Binding-site contacts:
Ligand atom O contacts residue VAL145 of chain 1.B at 3.4 Å (h-bond).
Ligand atom OXT contacts residue HIS171 of chain 1.B at 3.0 Å (h-bond).
Ligand atom OXT contacts residue CYS146 of chain 1.B at 3.1 Å (h-bond).
Ligand atom CB contacts residue PHE14 of chain 1.B at 4.1 Å (hydrophobic).
Ligand atom OE contacts residue GLY72 of chain 1.B at 3.5 Å.
Ligand atom CB contacts residue VAL47 of chain 1.B at 3.9 Å (hydrophobic).
Ligand atom CB contacts residue CYS146 of chain 1.B at 3.5 Å (hydrophobic).
Ligand atom CB contacts residue TYR144 of chain 1.B at 3.6 Å (hydrophobic).
Ligand atom OE contacts residue SER22 of chain 1.B at 4.2 Å.
Ligand atom OE contacts residue PHE14 of chain 1.B at 3.5 Å.
Ligand atom CA contacts residue PHE14 of chain 1.B at 3.6 Å (hydrophobic).
Ligand atom OXT contacts residue LEU73 of chain 1.B at 3.4 Å (h-bond).
Ligand atom O contacts residue CYS146 of chain 1.B at 3.0 Å (h-bond).
Ligand atom CA contacts residue LEU73 of chain 1.B at 3.9 Å (hydrophobic).
Ligand atom N contacts residue CYS146 of chain 1.B at 3.2 Å (h-bond).
Ligand atom CG contacts residue PHE11 of chain 1.B at 3.6 Å (hydrophobic).
Ligand atom CA contacts residue CYS146 of chain 1.B at 3.4 Å (hydrophobic).
Ligand atom CD contacts residue PHE11 of chain 1.B at 4.1 Å (hydrophobic).
Ligand atom CG contacts residue VAL47 of chain 1.B at 3.8 Å (hydrophobic).
Ligand atom CD contacts residue GLY72 of chain 1.B at 4.2 Å.
Ligand atom CG contacts residue ASN20 of chain 1.B at 4.4 Å.
Ligand atom OE contacts residue CYS146 of chain 1.B at 4.0 Å.
Ligand atom N contacts residue PHE14 of chain 1.B at 3.5 Å.
Ligand atom C contacts residue CYS146 of chain 1.B at 2.9 Å (hydrophobic).
Ligand atom N contacts residue LEU73 of chain 1.B at 2.8 Å (h-bond).
Ligand atom OE contacts residue PHE11 of chain 1.B at 3.6 Å.
Ligand atom C contacts residue LEU73 of chain 1.B at 4.1 Å (hydrophobic).
Ligand atom CD contacts residue PHE14 of chain 1.B at 3.3 Å (hydrophobic).
Ligand atom CG contacts residue CYS146 of chain 1.B at 3.7 Å (hydrophobic).
Ligand atom OE contacts residue ASN20 of chain 1.B at 3.0 Å (h-bond).
Ligand atom CD contacts residue CYS146 of chain 1.B at 3.4 Å (hydrophobic).
Ligand atom CD contacts residue ASN20 of chain 1.B at 3.9 Å.
Ligand atom O contacts residue TYR144 of chain 1.B at 3.2 Å.
Ligand atom OE contacts residue LEU73 of chain 1.B at 2.8 Å (h-bond).
Ligand atom CA contacts residue TYR144 of chain 1.B at 3.6 Å (hydrophobic).
Ligand atom C contacts residue HIS171 of chain 1.B at 4.0 Å.
Ligand atom CB contacts residue VAL145 of chain 1.B at 4.3 Å (hydrophobic).
Ligand atom CG contacts residue PHE14 of chain 1.B at 3.6 Å (hydrophobic).
Ligand atom CD contacts residue LEU73 of chain 1.B at 3.6 Å (hydrophobic).
Ligand atom C contacts residue TYR144 of chain 1.B at 3.6 Å (hydrophobic).

This protein binds this small molecule.
Small molecule (SMILES): O=C1CC[C@@H](C(=O)O)N1

Sequence of chain 1.B:
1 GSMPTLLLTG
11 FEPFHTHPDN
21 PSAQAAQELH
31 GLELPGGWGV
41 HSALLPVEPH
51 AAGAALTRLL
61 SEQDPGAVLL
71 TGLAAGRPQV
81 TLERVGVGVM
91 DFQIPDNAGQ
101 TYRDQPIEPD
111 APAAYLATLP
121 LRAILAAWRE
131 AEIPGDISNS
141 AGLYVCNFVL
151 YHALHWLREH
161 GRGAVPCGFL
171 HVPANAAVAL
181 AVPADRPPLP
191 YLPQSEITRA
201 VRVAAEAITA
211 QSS